This small molecule binds to this protein.
Small molecule (SMILES): Cc1cn([C@H]2C[C@H](O[P](=O)(O)OC[C@H]3OCC[C@@H]3O)[C@@H](CO[P](=O)(O)O[C@H]3C[C@H](n4cnc5c(=O)nc(N)[nH]c54)O[C@@H]3CO)O2)c(=O)[nH]c1=O

Sequence of chain 3.B:
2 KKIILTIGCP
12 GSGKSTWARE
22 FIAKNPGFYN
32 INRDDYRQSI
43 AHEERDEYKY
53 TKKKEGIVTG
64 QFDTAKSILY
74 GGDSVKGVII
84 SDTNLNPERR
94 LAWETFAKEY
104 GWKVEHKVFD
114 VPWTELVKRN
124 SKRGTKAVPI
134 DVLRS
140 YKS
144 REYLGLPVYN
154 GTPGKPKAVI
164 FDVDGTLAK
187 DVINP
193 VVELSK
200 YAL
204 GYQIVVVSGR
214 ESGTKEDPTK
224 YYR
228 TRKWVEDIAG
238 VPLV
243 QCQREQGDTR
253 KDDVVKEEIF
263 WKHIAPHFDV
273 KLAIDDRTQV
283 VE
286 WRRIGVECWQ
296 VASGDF

Binding-site contacts:
Ligand atom P contacts residue THR86 of chain 3.B at 3.7 Å.
Ligand atom C2' contacts residue GLU57 of chain 3.B at 3.7 Å.
Ligand atom C5' contacts residue ARG34 of chain 3.B at 2.8 Å.
Ligand atom O3' contacts residue THR86 of chain 3.B at 3.4 Å.
Ligand atom O6 contacts residue PRO132 of chain 3.B at 3.4 Å.
Ligand atom C3' contacts residue ASP35 of chain 3.B at 3.6 Å.
Ligand atom C8 contacts residue VAL131 of chain 3.B at 3.3 Å (hydrophobic).
Ligand atom O5' contacts residue ASP35 of chain 3.B at 2.9 Å (salt-bridge).
Ligand atom C2' contacts residue ARG38 of chain 3.B at 3.2 Å.
Ligand atom C4' contacts residue ARG34 of chain 3.B at 3.5 Å.
Ligand atom C1' contacts residue THR61 of chain 3.B at 3.4 Å.
Ligand atom C5 contacts residue TYR52 of chain 3.B at 3.6 Å (hydrophobic).
Ligand atom O5' contacts residue ARG34 of chain 3.B at 2.9 Å (salt-bridge).
Ligand atom P contacts residue ARG34 of chain 3.B at 3.4 Å.
Ligand atom OP1 contacts residue THR86 of chain 3.B at 2.7 Å (h-bond).
Ligand atom OP1 contacts residue ASN89 of chain 3.B at 3.4 Å (h-bond).
Ligand atom O4 contacts residue TYR52 of chain 3.B at 3.4 Å.
Ligand atom N3 contacts residue TYR52 of chain 3.B at 3.0 Å.
Ligand atom OP2 contacts residue ARG34 of chain 3.B at 3.8 Å.
Ligand atom O4' contacts residue THR61 of chain 3.B at 2.5 Å (h-bond).
Ligand atom O2 contacts residue TYR52 of chain 3.B at 3.7 Å.
Ligand atom N7 contacts residue VAL131 of chain 3.B at 3.4 Å.
Ligand atom C2 contacts residue TYR52 of chain 3.B at 3.4 Å (hydrophobic).
Ligand atom C2 contacts residue VAL135 of chain 3.B at 3.8 Å (hydrophobic).
Ligand atom N1 contacts residue TYR52 of chain 3.B at 3.6 Å.
Ligand atom C5' contacts residue THR86 of chain 3.B at 3.6 Å.
Ligand atom OP2 contacts residue ARG34 of chain 3.B at 2.8 Å (salt-bridge).
Ligand atom C7 contacts residue ARG38 of chain 3.B at 3.7 Å.
Ligand atom C4' contacts residue THR61 of chain 3.B at 3.7 Å.
Ligand atom C3' contacts residue ARG38 of chain 3.B at 3.5 Å.
Ligand atom OP2 contacts residue ARG38 of chain 3.B at 2.4 Å (salt-bridge).
Ligand atom O3' contacts residue GLU57 of chain 3.B at 3.4 Å.
Ligand atom C4 contacts residue TYR52 of chain 3.B at 3.2 Å (hydrophobic).
Ligand atom O5' contacts residue PRO11 of chain 3.B at 3.7 Å.
Ligand atom C5' contacts residue ASP35 of chain 3.B at 3.5 Å.
Ligand atom C6 contacts residue ARG38 of chain 3.B at 3.7 Å.
Ligand atom C3' contacts residue ARG34 of chain 3.B at 3.7 Å.
Ligand atom N1 contacts residue VAL135 of chain 3.B at 3.5 Å.
Ligand atom OP1 contacts residue ASP85 of chain 3.B at 3.3 Å.
Ligand atom P contacts residue ARG38 of chain 3.B at 3.5 Å.